Sequence of chain 3.A:
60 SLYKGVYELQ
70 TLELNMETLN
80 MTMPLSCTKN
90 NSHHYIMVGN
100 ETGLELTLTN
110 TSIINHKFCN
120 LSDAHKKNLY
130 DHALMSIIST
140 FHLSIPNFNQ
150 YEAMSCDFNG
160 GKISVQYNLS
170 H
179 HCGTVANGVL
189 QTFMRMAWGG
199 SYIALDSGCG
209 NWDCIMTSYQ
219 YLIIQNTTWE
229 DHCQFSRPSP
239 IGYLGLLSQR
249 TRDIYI

Binding-site contacts:
Ligand atom O5 contacts residue ASN109 of chain 3.A at 2.4 Å (h-bond).
Ligand atom C5 contacts residue ASN109 of chain 3.A at 3.7 Å.
Ligand atom C3 contacts residue SER216 of chain 3.A at 3.6 Å.
Ligand atom C7 contacts residue ASN109 of chain 3.A at 3.5 Å.
Ligand atom C1 contacts residue SER216 of chain 3.A at 3.6 Å.
Ligand atom C3 contacts residue ASN109 of chain 3.A at 3.8 Å.
Ligand atom O4 contacts residue SER216 of chain 3.A at 4.3 Å.
Ligand atom C1 contacts residue ASN109 of chain 3.A at 1.4 Å.
Ligand atom O7 contacts residue ASN109 of chain 3.A at 3.7 Å.
Ligand atom C4 contacts residue ASN109 of chain 3.A at 4.2 Å.
Ligand atom C5 contacts residue GLN218 of chain 3.A at 4.1 Å.
Ligand atom O5 contacts residue SER216 of chain 3.A at 4.0 Å.
Ligand atom C6 contacts residue GLN218 of chain 3.A at 4.1 Å.
Ligand atom C2 contacts residue ASN109 of chain 3.A at 2.5 Å.
Ligand atom C4 contacts residue SER216 of chain 3.A at 4.1 Å.
Ligand atom O5 contacts residue GLN218 of chain 3.A at 3.3 Å (h-bond).
Ligand atom C5 contacts residue SER216 of chain 3.A at 3.6 Å.
Ligand atom O3 contacts residue SER216 of chain 3.A at 4.3 Å.
Ligand atom C1 contacts residue GLN218 of chain 3.A at 3.9 Å.
Ligand atom N2 contacts residue SER216 of chain 3.A at 4.2 Å.
Ligand atom C2 contacts residue SER216 of chain 3.A at 4.0 Å.
Ligand atom C8 contacts residue TYR217 of chain 3.A at 3.7 Å (hydrophobic).
Ligand atom N2 contacts residue ASN109 of chain 3.A at 3.0 Å (h-bond).

The small molecule below binds the protein below.
Small molecule (SMILES): CC(=O)N[C@H]1[C@H](O[C@H]2[C@H](O)[C@@H](NC(C)=O)CO[C@@H]2CO)O[C@H](CO)[C@@H](O[C@@H]2O[C@H](CO)[C@@H](O)[C@H](O)[C@@H]2O)[C@@H]1O